Binding-site contacts:
Ligand atom C1 contacts residue TYR207 of chain 1.B at 4.3 Å (hydrophobic).
Ligand atom C7 contacts residue LEU187 of chain 1.B at 4.2 Å (hydrophobic).
Ligand atom C8 contacts residue ASN142 of chain 1.B at 4.3 Å.
Ligand atom C7 contacts residue VAL209 of chain 1.B at 4.3 Å (hydrophobic).
Ligand atom C5 contacts residue ASN142 of chain 1.B at 3.7 Å.
Ligand atom C6 contacts residue TYR207 of chain 1.B at 3.6 Å (hydrophobic).
Ligand atom C5 contacts residue TYR207 of chain 1.B at 3.8 Å (hydrophobic).
Ligand atom C8 contacts residue PRO188 of chain 1.B at 3.3 Å (hydrophobic).
Ligand atom N2 contacts residue VAL209 of chain 1.B at 3.6 Å.
Ligand atom C4 contacts residue LEU187 of chain 1.B at 4.1 Å (hydrophobic).
Ligand atom C3 contacts residue ASN142 of chain 1.B at 3.8 Å.
Ligand atom C1 contacts residue ASN142 of chain 1.B at 1.4 Å.
Ligand atom C8 contacts residue TYR189 of chain 1.B at 3.8 Å (hydrophobic).
Ligand atom N2 contacts residue ASN142 of chain 1.B at 2.9 Å (h-bond).
Ligand atom C4 contacts residue ASN142 of chain 1.B at 4.3 Å.
Ligand atom C2 contacts residue VAL209 of chain 1.B at 4.2 Å (hydrophobic).
Ligand atom C8 contacts residue TYR207 of chain 1.B at 3.9 Å (hydrophobic).
Ligand atom O5 contacts residue ASN142 of chain 1.B at 2.4 Å (h-bond).
Ligand atom O4 contacts residue LEU187 of chain 1.B at 3.7 Å.
Ligand atom C2 contacts residue ASN142 of chain 1.B at 2.5 Å.
Ligand atom C8 contacts residue VAL140 of chain 1.B at 4.0 Å (hydrophobic).
Ligand atom O5 contacts residue TYR207 of chain 1.B at 3.8 Å.
Ligand atom C7 contacts residue ASN142 of chain 1.B at 3.2 Å.
Ligand atom C8 contacts residue LEU187 of chain 1.B at 4.0 Å (hydrophobic).
Ligand atom C1 contacts residue VAL209 of chain 1.B at 4.0 Å (hydrophobic).
Ligand atom C3 contacts residue LEU187 of chain 1.B at 3.7 Å (hydrophobic).
Ligand atom C1 contacts residue LEU187 of chain 1.B at 4.4 Å (hydrophobic).
Ligand atom C5 contacts residue LEU187 of chain 1.B at 4.2 Å (hydrophobic).
Ligand atom O7 contacts residue LEU187 of chain 1.B at 4.0 Å.
Ligand atom O7 contacts residue ASN142 of chain 1.B at 3.2 Å (h-bond).
Ligand atom C8 contacts residue VAL209 of chain 1.B at 3.4 Å (hydrophobic).

The protein below binds the small molecule below.
Small molecule (SMILES): CC(=O)N[C@H]1[C@H](O[C@H]2[C@H](O)[C@@H](NC(C)=O)CO[C@@H]2CO)O[C@H](CO)[C@@H](O)[C@@H]1O

Sequence of chain 1.B:
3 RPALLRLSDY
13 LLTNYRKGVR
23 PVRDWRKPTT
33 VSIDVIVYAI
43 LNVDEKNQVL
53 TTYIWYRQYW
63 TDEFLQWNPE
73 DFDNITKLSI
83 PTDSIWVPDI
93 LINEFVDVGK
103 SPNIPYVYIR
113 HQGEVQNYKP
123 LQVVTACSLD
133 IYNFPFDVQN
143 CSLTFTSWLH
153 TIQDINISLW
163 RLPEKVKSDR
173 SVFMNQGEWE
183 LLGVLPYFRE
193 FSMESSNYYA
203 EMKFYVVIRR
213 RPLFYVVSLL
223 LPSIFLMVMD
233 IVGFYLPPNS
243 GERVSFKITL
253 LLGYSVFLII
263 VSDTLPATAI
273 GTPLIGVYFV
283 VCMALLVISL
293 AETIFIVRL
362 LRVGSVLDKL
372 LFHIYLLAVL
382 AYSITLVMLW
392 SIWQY